Binding-site contacts:
Ligand atom C3 contacts residue ARG51 of chain 2.A at 3.1 Å.
Ligand atom N3 contacts residue LEU57 of chain 2.A at 3.6 Å.
Ligand atom C28 contacts residue GLY87 of chain 2.A at 3.5 Å.
Ligand atom C18 contacts residue PHE54 of chain 2.A at 3.6 Å (hydrophobic).
Ligand atom C13 contacts residue SER55 of chain 2.A at 3.5 Å.
Ligand atom N1 contacts residue ASP56 of chain 2.A at 3.1 Å (salt-bridge).
Ligand atom C24 contacts residue GLY87 of chain 2.A at 3.4 Å.
Ligand atom C1 contacts residue ARG51 of chain 2.A at 3.4 Å.
Ligand atom C21 contacts residue LEU79 of chain 2.A at 3.7 Å (hydrophobic).
Ligand atom C17 contacts residue LEU79 of chain 2.A at 3.5 Å (hydrophobic).
Ligand atom O4 contacts residue GLY87 of chain 2.A at 3.5 Å.
Ligand atom C5 contacts residue ASP56 of chain 2.A at 3.3 Å.
Ligand atom O1 contacts residue ALA98 of chain 2.A at 3.5 Å.
Ligand atom O2 contacts residue ARG88 of chain 2.A at 2.9 Å (salt-bridge).
Ligand atom C7 contacts residue ASP56 of chain 2.A at 3.2 Å.
Ligand atom O1 contacts residue ARG51 of chain 2.A at 2.9 Å (salt-bridge).
Ligand atom C19 contacts residue LEU79 of chain 2.A at 3.4 Å (hydrophobic).
Ligand atom N3 contacts residue SER55 of chain 2.A at 2.8 Å (h-bond).
Ligand atom N2 contacts residue SER55 of chain 2.A at 3.6 Å.
Ligand atom O2 contacts residue ASN85 of chain 2.A at 3.2 Å (h-bond).
Ligand atom C34 contacts residue TYR144 of chain 2.A at 3.5 Å (hydrophobic).
Ligand atom C23 contacts residue ALA91 of chain 2.A at 3.6 Å (hydrophobic).
Ligand atom O1 contacts residue PHE95 of chain 2.A at 3.6 Å.
Ligand atom C10 contacts residue SER55 of chain 2.A at 3.6 Å.
Ligand atom C32 contacts residue PHE46 of chain 2.A at 3.5 Å (hydrophobic).
Ligand atom C22 contacts residue PHE54 of chain 2.A at 3.5 Å (hydrophobic).
Ligand atom N4 contacts residue SER55 of chain 2.A at 3.7 Å.
Ligand atom C11 contacts residue ALA91 of chain 2.A at 3.6 Å (hydrophobic).
Ligand atom C22 contacts residue ARG88 of chain 2.A at 3.7 Å.
Ligand atom C18 contacts residue LEU79 of chain 2.A at 3.3 Å (hydrophobic).
Ligand atom N2 contacts residue LEU57 of chain 2.A at 3.4 Å (h-bond).
Ligand atom C32 contacts residue TYR50 of chain 2.A at 3.6 Å (hydrophobic).
Ligand atom C23 contacts residue PHE54 of chain 2.A at 3.7 Å (hydrophobic).
Ligand atom N4 contacts residue PHE54 of chain 2.A at 3.5 Å.
Ligand atom N5 contacts residue ARG88 of chain 2.A at 3.5 Å.
Ligand atom N5 contacts residue PHE54 of chain 2.A at 3.5 Å.
Ligand atom C24 contacts residue PHE46 of chain 2.A at 3.6 Å (hydrophobic).
Ligand atom C33 contacts residue ALA42 of chain 2.A at 3.4 Å (hydrophobic).
Ligand atom C8 contacts residue ARG51 of chain 2.A at 3.6 Å.
Ligand atom C31 contacts residue TYR50 of chain 2.A at 3.6 Å (hydrophobic).

Sequence of chain 2.A:
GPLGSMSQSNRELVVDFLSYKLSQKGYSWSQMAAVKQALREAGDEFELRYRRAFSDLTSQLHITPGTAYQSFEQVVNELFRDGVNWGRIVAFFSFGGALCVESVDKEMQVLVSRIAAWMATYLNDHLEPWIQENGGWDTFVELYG

A protein and the small-molecule ligand that binds it are described below.
Small molecule (SMILES): O=C(NCc1ccccc1)c1csc(N/N=C2\CCCc3ccc(-c4ccc(OCCc5ccccc5)c(C(=O)O)n4)cc32)n1